Binding-site contacts:
Ligand atom N08 contacts residue LEU48 of chain 1.A at 3.9 Å.
Ligand atom C24 contacts residue ALA74 of chain 1.A at 3.6 Å (hydrophobic).
Ligand atom C13 contacts residue LEU48 of chain 1.A at 3.9 Å (hydrophobic).
Ligand atom C04 contacts residue CYS126 of chain 1.A at 3.5 Å (hydrophobic).
Ligand atom C06 contacts residue LEU48 of chain 1.A at 3.9 Å (hydrophobic).
Ligand atom N08 contacts residue LEU192 of chain 1.A at 3.8 Å.
Ligand atom C05 contacts residue GLY129 of chain 1.A at 3.5 Å.
Ligand atom N20 contacts residue VAL56 of chain 1.A at 3.8 Å.
Ligand atom N25 contacts residue CYS126 of chain 1.A at 3.0 Å (h-bond).
Ligand atom C10 contacts residue LEU192 of chain 1.A at 3.3 Å (hydrophobic).
Ligand atom C06 contacts residue CYS126 of chain 1.A at 3.9 Å (hydrophobic).
Ligand atom C24 contacts residue CYS126 of chain 1.A at 3.9 Å (hydrophobic).
Ligand atom C17 contacts residue GLY49 of chain 1.A at 3.9 Å.
Ligand atom N08 contacts residue CYS126 of chain 1.A at 3.7 Å.
Ligand atom C19 contacts residue ASP203 of chain 1.A at 3.4 Å.
Ligand atom N16 contacts residue GLY49 of chain 1.A at 3.5 Å.
Ligand atom C18 contacts residue PHE53 of chain 1.A at 3.6 Å (hydrophobic).
Ligand atom C09 contacts residue LEU192 of chain 1.A at 3.5 Å (hydrophobic).
Ligand atom N25 contacts residue TYR125 of chain 1.A at 3.5 Å.
Ligand atom C09 contacts residue LEU48 of chain 1.A at 3.8 Å (hydrophobic).
Ligand atom C04 contacts residue TYR125 of chain 1.A at 3.7 Å (hydrophobic).
Ligand atom C27 contacts residue GLY129 of chain 1.A at 3.9 Å.
Ligand atom C17 contacts residue ALA50 of chain 1.A at 3.7 Å (hydrophobic).
Ligand atom C07 contacts residue TYR125 of chain 1.A at 3.5 Å (hydrophobic).
Ligand atom C07 contacts residue CYS126 of chain 1.A at 3.0 Å (hydrophobic).
Ligand atom C24 contacts residue LEU192 of chain 1.A at 3.6 Å (hydrophobic).
Ligand atom C21 contacts residue CYS202 of chain 1.A at 3.9 Å (hydrophobic).
Ligand atom N23 contacts residue LEU192 of chain 1.A at 3.4 Å.
Ligand atom C24 contacts residue GLU124 of chain 1.A at 3.1 Å.
Ligand atom C26 contacts residue LEU48 of chain 1.A at 3.8 Å (hydrophobic).
Ligand atom C04 contacts residue GLY129 of chain 1.A at 3.3 Å.
Ligand atom N25 contacts residue GLU124 of chain 1.A at 3.6 Å.
Ligand atom N20 contacts residue ASP203 of chain 1.A at 3.6 Å.
Ligand atom C15 contacts residue VAL56 of chain 1.A at 3.8 Å (hydrophobic).
Ligand atom N23 contacts residue ALA74 of chain 1.A at 3.9 Å.
Ligand atom N14 contacts residue VAL56 of chain 1.A at 3.9 Å.
Ligand atom N03 contacts residue GLY129 of chain 1.A at 3.7 Å.
Ligand atom C27 contacts residue LEU48 of chain 1.A at 3.9 Å (hydrophobic).
Ligand atom N25 contacts residue LEU192 of chain 1.A at 3.8 Å.
Ligand atom C05 contacts residue LEU48 of chain 1.A at 3.9 Å (hydrophobic).

Sequence of chain 1.A:
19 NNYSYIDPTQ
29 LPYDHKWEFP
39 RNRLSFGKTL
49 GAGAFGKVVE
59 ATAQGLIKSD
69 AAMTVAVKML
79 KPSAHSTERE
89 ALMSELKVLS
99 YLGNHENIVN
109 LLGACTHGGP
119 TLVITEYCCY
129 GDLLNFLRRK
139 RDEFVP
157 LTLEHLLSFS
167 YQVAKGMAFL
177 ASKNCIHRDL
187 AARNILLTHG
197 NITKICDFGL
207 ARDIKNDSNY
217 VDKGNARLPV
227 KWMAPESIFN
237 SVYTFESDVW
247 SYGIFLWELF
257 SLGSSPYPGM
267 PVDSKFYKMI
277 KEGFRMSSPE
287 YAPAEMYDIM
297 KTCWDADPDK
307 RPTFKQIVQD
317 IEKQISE

The protein below binds the small molecule below.
Small molecule (SMILES): Cn1cc(-c2cc3c(N4CCN(c5ncccn5)CC4)ncnn3c2)cn1